Sequence of chain 44.A:
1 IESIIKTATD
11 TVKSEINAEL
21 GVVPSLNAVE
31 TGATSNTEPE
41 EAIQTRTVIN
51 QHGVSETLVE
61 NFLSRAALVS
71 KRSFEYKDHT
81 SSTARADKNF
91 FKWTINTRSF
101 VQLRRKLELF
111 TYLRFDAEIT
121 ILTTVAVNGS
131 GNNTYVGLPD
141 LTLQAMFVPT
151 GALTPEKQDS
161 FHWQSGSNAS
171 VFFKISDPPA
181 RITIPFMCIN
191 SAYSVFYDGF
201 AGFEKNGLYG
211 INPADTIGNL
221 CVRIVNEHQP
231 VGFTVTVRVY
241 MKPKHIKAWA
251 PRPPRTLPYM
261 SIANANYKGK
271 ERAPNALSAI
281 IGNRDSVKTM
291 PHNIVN

Sequence of chain 44.B:
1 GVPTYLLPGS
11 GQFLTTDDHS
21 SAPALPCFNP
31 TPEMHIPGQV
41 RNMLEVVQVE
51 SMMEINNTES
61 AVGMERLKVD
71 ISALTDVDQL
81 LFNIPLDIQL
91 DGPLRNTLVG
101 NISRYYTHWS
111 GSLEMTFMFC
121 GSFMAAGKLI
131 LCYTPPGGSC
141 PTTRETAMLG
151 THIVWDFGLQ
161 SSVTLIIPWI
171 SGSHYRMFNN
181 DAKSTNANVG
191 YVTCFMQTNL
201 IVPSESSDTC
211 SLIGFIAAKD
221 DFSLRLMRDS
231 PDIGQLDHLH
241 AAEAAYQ

Binding-site contacts:
Ligand atom O1A contacts residue LEU220 of chain 44.A at 3.4 Å.
Ligand atom CM6 contacts residue ILE217 of chain 44.A at 3.4 Å (hydrophobic).
Ligand atom F3 contacts residue ALA24 of chain 44.B at 3.9 Å.
Ligand atom N3A contacts residue ILE182 of chain 44.A at 3.0 Å.
Ligand atom C6B contacts residue ILE184 of chain 44.A at 3.7 Å (hydrophobic).
Ligand atom N3A contacts residue ILE184 of chain 44.A at 3.9 Å.
Ligand atom O1 contacts residue ILE217 of chain 44.A at 3.2 Å.
Ligand atom C2A contacts residue LEU220 of chain 44.A at 3.8 Å (hydrophobic).
Ligand atom CM4 contacts residue ALA169 of chain 44.A at 3.5 Å (hydrophobic).
Ligand atom C4 contacts residue PHE115 of chain 44.A at 3.3 Å (hydrophobic).
Ligand atom F3 contacts residue ALA169 of chain 44.A at 3.7 Å.
Ligand atom C2A contacts residue ILE182 of chain 44.A at 3.6 Å (hydrophobic).
Ligand atom CM4 contacts residue ILE182 of chain 44.A at 3.6 Å (hydrophobic).
Ligand atom N1A contacts residue LEU220 of chain 44.A at 3.0 Å.
Ligand atom O1A contacts residue ILE182 of chain 44.A at 3.9 Å.
Ligand atom F2 contacts residue ALA145 of chain 44.A at 3.0 Å.
Ligand atom C3A contacts residue ILE182 of chain 44.A at 3.2 Å (hydrophobic).
Ligand atom F2 contacts residue PHE147 of chain 44.A at 3.2 Å.
Ligand atom F3 contacts residue LEU14 of chain 45.B at 3.9 Å.
Ligand atom CM2 contacts residue ILE119 of chain 44.A at 3.5 Å (hydrophobic).
Ligand atom C6B contacts residue ILE95 of chain 44.A at 3.6 Å (hydrophobic).
Ligand atom CM4 contacts residue ALA145 of chain 44.A at 3.5 Å (hydrophobic).
Ligand atom O1A contacts residue ALA145 of chain 44.A at 3.8 Å.
Ligand atom CM6 contacts residue MET187 of chain 44.A at 3.8 Å (hydrophobic).
Ligand atom C2B contacts residue ILE119 of chain 44.A at 3.5 Å (hydrophobic).
Ligand atom F1 contacts residue SER170 of chain 44.A at 3.7 Å.
Ligand atom F3 contacts residue ILE182 of chain 44.A at 3.2 Å.
Ligand atom C3B contacts residue ILE119 of chain 44.A at 3.5 Å (hydrophobic).
Ligand atom N3A contacts residue PHE147 of chain 44.A at 3.6 Å.
Ligand atom CM2 contacts residue TRP93 of chain 44.A at 3.9 Å (hydrophobic).
Ligand atom F2 contacts residue SER170 of chain 44.A at 3.5 Å.
Ligand atom F2 contacts residue MET146 of chain 44.A at 3.7 Å.
Ligand atom CM6 contacts residue ILE184 of chain 44.A at 3.5 Å (hydrophobic).
Ligand atom F1 contacts residue VAL171 of chain 44.A at 3.0 Å.
Ligand atom F2 contacts residue ALA169 of chain 44.A at 2.2 Å.
Ligand atom CM3 contacts residue THR97 of chain 44.A at 3.9 Å.
Ligand atom C1B contacts residue ILE95 of chain 44.A at 3.5 Å (hydrophobic).
Ligand atom O1B contacts residue ILE95 of chain 44.A at 3.0 Å.
Ligand atom F1 contacts residue ALA145 of chain 44.A at 3.0 Å.
Ligand atom C5B contacts residue ILE184 of chain 44.A at 3.4 Å (hydrophobic).

Sequence of chain 45.B:
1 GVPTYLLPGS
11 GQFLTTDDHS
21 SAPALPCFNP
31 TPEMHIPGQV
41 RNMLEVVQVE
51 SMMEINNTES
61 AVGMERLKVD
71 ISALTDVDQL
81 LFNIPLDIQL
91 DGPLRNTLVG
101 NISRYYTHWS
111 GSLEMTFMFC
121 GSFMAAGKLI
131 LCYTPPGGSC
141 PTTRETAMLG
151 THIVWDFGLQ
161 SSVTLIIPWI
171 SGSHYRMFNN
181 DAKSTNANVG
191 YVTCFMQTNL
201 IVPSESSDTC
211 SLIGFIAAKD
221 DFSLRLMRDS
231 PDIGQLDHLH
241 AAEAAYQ

The small molecule below binds the protein below.
Small molecule (SMILES): Cc1cc(CCCOc2c(C)cc(-c3noc(C(F)(F)F)n3)cc2C)on1